Sequence of chain 3.B:
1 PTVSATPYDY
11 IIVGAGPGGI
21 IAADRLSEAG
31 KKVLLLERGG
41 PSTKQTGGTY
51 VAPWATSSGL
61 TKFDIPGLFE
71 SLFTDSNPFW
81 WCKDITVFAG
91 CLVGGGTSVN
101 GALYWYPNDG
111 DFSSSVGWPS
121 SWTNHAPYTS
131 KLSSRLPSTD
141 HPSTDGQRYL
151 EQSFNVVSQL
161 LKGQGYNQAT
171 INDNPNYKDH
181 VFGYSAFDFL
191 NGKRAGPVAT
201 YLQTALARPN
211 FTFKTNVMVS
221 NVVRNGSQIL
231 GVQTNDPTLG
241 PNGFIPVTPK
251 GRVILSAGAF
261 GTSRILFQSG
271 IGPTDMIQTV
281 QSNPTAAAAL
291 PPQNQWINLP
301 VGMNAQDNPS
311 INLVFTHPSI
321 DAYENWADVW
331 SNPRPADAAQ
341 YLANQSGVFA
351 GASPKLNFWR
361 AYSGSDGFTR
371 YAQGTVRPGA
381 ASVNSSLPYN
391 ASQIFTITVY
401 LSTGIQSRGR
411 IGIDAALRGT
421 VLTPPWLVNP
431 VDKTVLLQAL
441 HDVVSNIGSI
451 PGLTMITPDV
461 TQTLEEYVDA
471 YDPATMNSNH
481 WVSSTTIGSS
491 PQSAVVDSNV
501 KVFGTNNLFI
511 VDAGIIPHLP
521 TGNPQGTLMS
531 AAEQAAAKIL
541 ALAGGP

Binding-site contacts:
Ligand atom C1 contacts residue THR2 of chain 3.B at 1.4 Å.
Ligand atom O5 contacts residue VAL3 of chain 3.B at 4.5 Å.
Ligand atom C3 contacts residue THR2 of chain 3.B at 2.8 Å.
Ligand atom C4 contacts residue THR2 of chain 3.B at 3.4 Å.
Ligand atom O2 contacts residue THR2 of chain 3.B at 3.6 Å.
Ligand atom O4 contacts residue THR2 of chain 3.B at 4.4 Å.
Ligand atom O2 contacts residue VAL3 of chain 3.B at 3.9 Å.
Ligand atom C6 contacts residue THR2 of chain 3.B at 4.2 Å.
Ligand atom O6 contacts residue THR2 of chain 3.B at 4.1 Å.
Ligand atom C5 contacts residue THR2 of chain 3.B at 2.9 Å.
Ligand atom C2 contacts residue VAL3 of chain 3.B at 4.1 Å (hydrophobic).
Ligand atom O3 contacts residue THR2 of chain 3.B at 4.1 Å.
Ligand atom C1 contacts residue VAL3 of chain 3.B at 3.5 Å (hydrophobic).
Ligand atom O5 contacts residue THR2 of chain 3.B at 2.4 Å (h-bond).
Ligand atom C2 contacts residue THR2 of chain 3.B at 2.4 Å.

The small molecule below binds the protein below.
Small molecule (SMILES): OC[C@H]1O[C@H](O)[C@@H](O)[C@@H](O)[C@@H]1O